Sequence of chain 1.B:
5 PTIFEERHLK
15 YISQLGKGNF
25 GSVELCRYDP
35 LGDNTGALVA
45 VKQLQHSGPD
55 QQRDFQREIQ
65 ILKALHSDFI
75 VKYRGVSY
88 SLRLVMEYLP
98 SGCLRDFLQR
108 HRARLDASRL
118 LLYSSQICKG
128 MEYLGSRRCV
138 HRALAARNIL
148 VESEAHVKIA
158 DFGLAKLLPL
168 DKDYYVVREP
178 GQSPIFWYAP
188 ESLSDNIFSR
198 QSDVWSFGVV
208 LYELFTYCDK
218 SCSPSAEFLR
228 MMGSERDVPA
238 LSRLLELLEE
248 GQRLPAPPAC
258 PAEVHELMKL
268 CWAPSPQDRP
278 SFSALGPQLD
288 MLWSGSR

A protein and the small-molecule ligand that binds it are described below.
Small molecule (SMILES): NC(=O)Nc1ccccc1

Binding-site contacts:
Ligand atom C1 contacts residue LEU251 of chain 1.B at 3.8 Å (hydrophobic).
Ligand atom N2 contacts residue ARG250 of chain 1.B at 4.4 Å.
Ligand atom O1 contacts residue TRP269 of chain 1.B at 4.0 Å.
Ligand atom C5 contacts residue PHE183 of chain 1.B at 4.0 Å (hydrophobic).
Ligand atom C6 contacts residue LEU251 of chain 1.B at 4.3 Å (hydrophobic).
Ligand atom C3 contacts residue LEU251 of chain 1.B at 3.8 Å (hydrophobic).
Ligand atom C2 contacts residue LEU251 of chain 1.B at 3.7 Å (hydrophobic).
Ligand atom N2 contacts residue LEU251 of chain 1.B at 4.1 Å.
Ligand atom O1 contacts residue ARG250 of chain 1.B at 3.2 Å.
Ligand atom C3 contacts residue LEU241 of chain 1.B at 4.1 Å (hydrophobic).
Ligand atom C3 contacts residue ARG250 of chain 1.B at 4.2 Å.
Ligand atom C6 contacts residue MET228 of chain 1.B at 4.0 Å (hydrophobic).
Ligand atom O1 contacts residue LEU245 of chain 1.B at 4.4 Å.
Ligand atom C7 contacts residue LEU241 of chain 1.B at 3.8 Å (hydrophobic).
Ligand atom C4 contacts residue LEU241 of chain 1.B at 4.1 Å (hydrophobic).
Ligand atom C3 contacts residue LEU245 of chain 1.B at 3.7 Å (hydrophobic).
Ligand atom C7 contacts residue MET228 of chain 1.B at 4.3 Å (hydrophobic).
Ligand atom C5 contacts residue PRO221 of chain 1.B at 3.6 Å (hydrophobic).
Ligand atom C1 contacts residue ARG250 of chain 1.B at 4.2 Å.
Ligand atom C4 contacts residue PHE183 of chain 1.B at 3.8 Å (hydrophobic).
Ligand atom C5 contacts residue LEU251 of chain 1.B at 3.9 Å (hydrophobic).
Ligand atom O1 contacts residue LEU251 of chain 1.B at 2.6 Å (h-bond).
Ligand atom C2 contacts residue LEU241 of chain 1.B at 4.2 Å (hydrophobic).
Ligand atom N1 contacts residue LEU245 of chain 1.B at 3.8 Å.
Ligand atom C1 contacts residue TRP202 of chain 1.B at 4.2 Å (hydrophobic).
Ligand atom C7 contacts residue LEU251 of chain 1.B at 4.2 Å (hydrophobic).
Ligand atom N2 contacts residue TRP269 of chain 1.B at 3.2 Å.
Ligand atom C2 contacts residue LEU245 of chain 1.B at 4.1 Å (hydrophobic).
Ligand atom N1 contacts residue PHE183 of chain 1.B at 4.3 Å.
Ligand atom N2 contacts residue TRP202 of chain 1.B at 3.6 Å.
Ligand atom C1 contacts residue TRP269 of chain 1.B at 4.1 Å (hydrophobic).
Ligand atom C7 contacts residue PHE225 of chain 1.B at 4.1 Å (hydrophobic).
Ligand atom C5 contacts residue LEU241 of chain 1.B at 3.9 Å (hydrophobic).
Ligand atom C7 contacts residue PRO221 of chain 1.B at 4.2 Å (hydrophobic).
Ligand atom C1 contacts residue LEU245 of chain 1.B at 4.2 Å (hydrophobic).
Ligand atom N2 contacts residue VAL206 of chain 1.B at 3.8 Å.
Ligand atom C6 contacts residue LEU241 of chain 1.B at 3.9 Å (hydrophobic).
Ligand atom C5 contacts residue PHE225 of chain 1.B at 4.4 Å (hydrophobic).
Ligand atom N1 contacts residue LEU251 of chain 1.B at 4.0 Å.
Ligand atom C4 contacts residue LEU251 of chain 1.B at 3.8 Å (hydrophobic).